Sequence of chain 2.B:
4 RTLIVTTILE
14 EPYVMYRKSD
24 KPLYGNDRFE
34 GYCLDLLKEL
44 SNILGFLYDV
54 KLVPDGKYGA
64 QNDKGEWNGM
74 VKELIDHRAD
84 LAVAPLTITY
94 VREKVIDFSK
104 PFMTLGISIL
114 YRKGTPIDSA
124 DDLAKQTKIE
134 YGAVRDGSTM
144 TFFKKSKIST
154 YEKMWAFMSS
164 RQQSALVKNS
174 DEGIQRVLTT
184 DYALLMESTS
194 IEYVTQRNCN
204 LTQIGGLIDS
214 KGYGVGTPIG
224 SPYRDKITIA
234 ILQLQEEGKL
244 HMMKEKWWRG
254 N

Binding-site contacts:
Ligand atom O2 contacts residue SER141 of chain 2.B at 3.1 Å (h-bond).
Ligand atom O contacts residue THR90 of chain 2.B at 2.8 Å (h-bond).
Ligand atom C contacts residue ARG95 of chain 2.B at 3.5 Å.
Ligand atom CB contacts residue PRO88 of chain 2.B at 4.1 Å (hydrophobic).
Ligand atom O1 contacts residue SER141 of chain 2.B at 3.7 Å.
Ligand atom N contacts residue THR90 of chain 2.B at 3.0 Å (h-bond).
Ligand atom CA contacts residue PRO88 of chain 2.B at 3.9 Å (hydrophobic).
Ligand atom C1 contacts residue TYR216 of chain 2.B at 4.1 Å (hydrophobic).
Ligand atom C contacts residue PRO88 of chain 2.B at 4.2 Å (hydrophobic).
Ligand atom C contacts residue TYR61 of chain 2.B at 3.9 Å (hydrophobic).
Ligand atom O contacts residue TYR61 of chain 2.B at 3.9 Å.
Ligand atom C23 contacts residue VAL137 of chain 2.B at 3.8 Å (hydrophobic).
Ligand atom C10 contacts residue THR142 of chain 2.B at 3.4 Å.
Ligand atom C2 contacts residue GLU13 of chain 2.B at 4.2 Å.
Ligand atom C10 contacts residue SER141 of chain 2.B at 3.6 Å.
Ligand atom C24 contacts residue SER173 of chain 2.B at 4.2 Å.
Ligand atom O1 contacts residue GLU190 of chain 2.B at 3.7 Å.
Ligand atom O2 contacts residue GLY140 of chain 2.B at 3.4 Å.
Ligand atom C2 contacts residue TYR61 of chain 2.B at 4.0 Å (hydrophobic).
Ligand atom C24 contacts residue VAL137 of chain 2.B at 3.9 Å (hydrophobic).
Ligand atom OXT contacts residue ARG95 of chain 2.B at 2.9 Å (salt-bridge).
Ligand atom C2 contacts residue TYR216 of chain 2.B at 3.7 Å (hydrophobic).
Ligand atom N contacts residue PRO88 of chain 2.B at 3.0 Å (h-bond).
Ligand atom N contacts residue TYR216 of chain 2.B at 3.6 Å.
Ligand atom O8 contacts residue SER141 of chain 2.B at 3.6 Å (h-bond).
Ligand atom O2 contacts residue THR142 of chain 2.B at 2.8 Å (h-bond).
Ligand atom C17 contacts residue GLU190 of chain 2.B at 4.1 Å.
Ligand atom C3 contacts residue TYR61 of chain 2.B at 3.5 Å (hydrophobic).
Ligand atom C17 contacts residue SER141 of chain 2.B at 4.2 Å.
Ligand atom C3 contacts residue PRO88 of chain 2.B at 3.7 Å (hydrophobic).
Ligand atom O7 contacts residue SER193 of chain 2.B at 3.8 Å.
Ligand atom CA contacts residue THR90 of chain 2.B at 3.7 Å.
Ligand atom O contacts residue PRO88 of chain 2.B at 3.8 Å.
Ligand atom O1 contacts residue THR142 of chain 2.B at 2.8 Å (h-bond).
Ligand atom O contacts residue ARG95 of chain 2.B at 2.8 Å (salt-bridge).
Ligand atom C contacts residue THR90 of chain 2.B at 3.8 Å.
Ligand atom OXT contacts residue TYR61 of chain 2.B at 3.5 Å.
Ligand atom O contacts residue LEU89 of chain 2.B at 3.5 Å.
Ligand atom CB contacts residue TYR61 of chain 2.B at 3.6 Å (hydrophobic).
Ligand atom N4 contacts residue TYR61 of chain 2.B at 4.0 Å.

This small molecule binds to this protein.
Small molecule (SMILES): N[C@@H](Cn1ccc(=O)n(Cc2ccccc2C(=O)O)c1=O)C(=O)O